Binding-site contacts:
Ligand atom C2 contacts residue ASN75 of chain 1.B at 2.5 Å.
Ligand atom C1 contacts residue ARG76 of chain 1.B at 4.3 Å.
Ligand atom N2 contacts residue ASN75 of chain 1.B at 2.9 Å (h-bond).
Ligand atom C4 contacts residue ASN75 of chain 1.B at 4.3 Å.
Ligand atom O7 contacts residue ASN75 of chain 1.B at 2.9 Å (h-bond).
Ligand atom C3 contacts residue ASN75 of chain 1.B at 3.8 Å.
Ligand atom O6 contacts residue HIS85 of chain 1.B at 4.5 Å.
Ligand atom O5 contacts residue ASN75 of chain 1.B at 2.4 Å (h-bond).
Ligand atom C5 contacts residue ASN75 of chain 1.B at 3.7 Å.
Ligand atom C7 contacts residue ASN75 of chain 1.B at 3.2 Å.
Ligand atom O6 contacts residue MET74 of chain 1.B at 4.1 Å.
Ligand atom O6 contacts residue ASN75 of chain 1.B at 4.1 Å.
Ligand atom C1 contacts residue ASN75 of chain 1.B at 1.4 Å.

Sequence of chain 1.B:
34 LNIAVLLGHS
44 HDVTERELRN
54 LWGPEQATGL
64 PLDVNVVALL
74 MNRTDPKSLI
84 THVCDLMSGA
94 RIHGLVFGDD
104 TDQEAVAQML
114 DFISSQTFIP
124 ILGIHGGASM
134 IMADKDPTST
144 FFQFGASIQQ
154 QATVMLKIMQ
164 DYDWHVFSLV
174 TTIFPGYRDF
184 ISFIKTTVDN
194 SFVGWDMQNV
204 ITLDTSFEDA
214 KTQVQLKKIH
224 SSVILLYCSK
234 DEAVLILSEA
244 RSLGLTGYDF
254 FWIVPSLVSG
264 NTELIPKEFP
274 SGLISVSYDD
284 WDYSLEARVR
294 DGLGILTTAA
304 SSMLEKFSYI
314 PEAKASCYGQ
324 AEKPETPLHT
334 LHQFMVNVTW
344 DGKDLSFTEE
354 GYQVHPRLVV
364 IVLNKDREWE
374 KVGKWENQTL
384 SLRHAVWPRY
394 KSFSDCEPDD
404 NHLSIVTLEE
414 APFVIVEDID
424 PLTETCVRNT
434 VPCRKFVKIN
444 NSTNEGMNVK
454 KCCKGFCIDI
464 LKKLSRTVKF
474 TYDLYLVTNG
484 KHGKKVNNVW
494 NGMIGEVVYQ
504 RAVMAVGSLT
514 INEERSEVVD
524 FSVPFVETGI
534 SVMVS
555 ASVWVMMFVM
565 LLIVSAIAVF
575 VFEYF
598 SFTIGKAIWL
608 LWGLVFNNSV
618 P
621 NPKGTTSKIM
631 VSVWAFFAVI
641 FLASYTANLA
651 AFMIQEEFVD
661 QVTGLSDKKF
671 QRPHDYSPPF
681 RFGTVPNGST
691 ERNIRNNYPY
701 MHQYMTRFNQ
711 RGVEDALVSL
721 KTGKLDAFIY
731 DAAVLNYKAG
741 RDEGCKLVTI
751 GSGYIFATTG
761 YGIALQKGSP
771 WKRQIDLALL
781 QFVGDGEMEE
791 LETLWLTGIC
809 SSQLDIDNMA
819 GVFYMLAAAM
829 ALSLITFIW

This small molecule binds to this protein.
Small molecule (SMILES): CC(=O)N[C@@H]1[C@@H](O)[C@H](O)[C@@H](CO)O[C@H]1O